Binding-site contacts:
Ligand atom C24 contacts residue 0AW1 of chain 1.D at 3.9 Å.
Ligand atom O22 contacts residue VAL15 of chain 1.B at 3.9 Å.
Ligand atom C17 contacts residue 0AW1 of chain 1.D at 3.4 Å.
Ligand atom C05 contacts residue GLU44 of chain 1.A at 4.2 Å.
Ligand atom N03 contacts residue GLU19 of chain 1.A at 2.8 Å (salt-bridge).
Ligand atom C10 contacts residue GLU44 of chain 1.A at 3.6 Å.
Ligand atom C07 contacts residue GLU44 of chain 1.A at 3.9 Å.
Ligand atom C09 contacts residue 0AW1 of chain 1.D at 3.7 Å.
Ligand atom C11 contacts residue GLU44 of chain 1.A at 3.6 Å.
Ligand atom C23 contacts residue 0AW1 of chain 1.D at 3.6 Å.
Ligand atom C18 contacts residue 0AW1 of chain 1.D at 3.4 Å.
Ligand atom C05 contacts residue ASN47 of chain 1.A at 4.2 Å.
Ligand atom C09 contacts residue CYS43 of chain 1.A at 3.6 Å (hydrophobic).
Ligand atom N15 contacts residue 0AW1 of chain 1.D at 3.1 Å.
Ligand atom C14 contacts residue 0AW1 of chain 1.D at 3.2 Å.
Ligand atom C08 contacts residue 0AW1 of chain 1.D at 3.9 Å.
Ligand atom N01 contacts residue LEU48 of chain 1.A at 3.4 Å.
Ligand atom C08 contacts residue CYS43 of chain 1.A at 3.9 Å (hydrophobic).
Ligand atom C20 contacts residue 0AW1 of chain 1.D at 3.7 Å.
Ligand atom C25 contacts residue 0AW1 of chain 1.D at 3.6 Å.
Ligand atom C10 contacts residue 0AW1 of chain 1.D at 3.5 Å.
Ligand atom C08 contacts residue ASN47 of chain 1.A at 3.8 Å.
Ligand atom C13 contacts residue ASN47 of chain 1.A at 3.6 Å.
Ligand atom C12 contacts residue GLU44 of chain 1.A at 3.6 Å.
Ligand atom C14 contacts residue ASN47 of chain 1.A at 3.6 Å.
Ligand atom C25 contacts residue ASN47 of chain 1.A at 3.7 Å.
Ligand atom C19 contacts residue 0AW1 of chain 1.D at 3.4 Å.
Ligand atom S27 contacts residue ASN47 of chain 1.A at 3.8 Å.
Ligand atom C02 contacts residue GLU19 of chain 1.A at 3.6 Å.
Ligand atom N03 contacts residue VAL51 of chain 1.A at 3.9 Å.
Ligand atom C09 contacts residue GLU44 of chain 1.A at 3.7 Å.
Ligand atom C08 contacts residue GLU44 of chain 1.A at 3.6 Å.
Ligand atom C04 contacts residue ASN47 of chain 1.A at 4.0 Å.
Ligand atom C16 contacts residue 0AW1 of chain 1.D at 3.5 Å.
Ligand atom N01 contacts residue GLU19 of chain 1.A at 2.8 Å (salt-bridge).
Ligand atom C06 contacts residue ASN47 of chain 1.A at 4.0 Å.
Ligand atom N15 contacts residue ASN47 of chain 1.A at 3.1 Å (h-bond).
Ligand atom O26 contacts residue 0AW1 of chain 1.D at 3.9 Å.
Ligand atom C20 contacts residue LEU223 of chain 1.A at 3.6 Å (hydrophobic).
Ligand atom C21 contacts residue LEU223 of chain 1.A at 3.9 Å (hydrophobic).

A protein and the small-molecule ligand that binds it are described below.
Small molecule (SMILES): [H]/N=C(\N)c1cc(-c2ccccc2)c(CNC(=O)c2ccc3c(c2)CCO3)s1

Sequence of chain 1.B:
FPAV

Sequence of chain 1.A:
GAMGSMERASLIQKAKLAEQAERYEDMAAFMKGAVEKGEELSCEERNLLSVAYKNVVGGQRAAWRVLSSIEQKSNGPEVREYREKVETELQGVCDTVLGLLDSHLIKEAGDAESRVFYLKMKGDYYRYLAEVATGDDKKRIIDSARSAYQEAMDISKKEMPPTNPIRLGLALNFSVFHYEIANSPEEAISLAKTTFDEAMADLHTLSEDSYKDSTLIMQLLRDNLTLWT